Binding-site contacts:
Ligand atom C5 contacts residue ASN185 of chain 1.B at 3.7 Å.
Ligand atom O2 contacts residue GLY30 of chain 1.K at 4.2 Å.
Ligand atom C5 contacts residue THR187 of chain 1.B at 3.8 Å.
Ligand atom C4 contacts residue ASN185 of chain 1.B at 4.3 Å.
Ligand atom N2 contacts residue ASN185 of chain 1.B at 2.8 Å (h-bond).
Ligand atom C8 contacts residue LEU228 of chain 1.B at 3.8 Å (hydrophobic).
Ligand atom O7 contacts residue LEU228 of chain 1.B at 4.2 Å.
Ligand atom C7 contacts residue SER225 of chain 1.B at 4.0 Å.
Ligand atom N2 contacts residue SER225 of chain 1.B at 4.4 Å.
Ligand atom O7 contacts residue SER225 of chain 1.B at 3.0 Å (h-bond).
Ligand atom O5 contacts residue THR187 of chain 1.B at 3.8 Å.
Ligand atom C7 contacts residue ASN185 of chain 1.B at 3.4 Å.
Ligand atom O6 contacts residue PRO189 of chain 1.B at 4.2 Å.
Ligand atom C7 contacts residue LEU228 of chain 1.B at 4.3 Å (hydrophobic).
Ligand atom C8 contacts residue ASN185 of chain 1.B at 3.5 Å.
Ligand atom C8 contacts residue ILE223 of chain 1.B at 4.4 Å (hydrophobic).
Ligand atom O5 contacts residue ASN185 of chain 1.B at 2.4 Å (h-bond).
Ligand atom C1 contacts residue ASN185 of chain 1.B at 1.4 Å.
Ligand atom O7 contacts residue ASN185 of chain 1.B at 4.2 Å.
Ligand atom C8 contacts residue LEU297 of chain 1.B at 4.0 Å (hydrophobic).
Ligand atom C3 contacts residue ASN185 of chain 1.B at 3.8 Å.
Ligand atom C1 contacts residue THR187 of chain 1.B at 3.6 Å.
Ligand atom C2 contacts residue ASN185 of chain 1.B at 2.5 Å.

Sequence of chain 1.K:
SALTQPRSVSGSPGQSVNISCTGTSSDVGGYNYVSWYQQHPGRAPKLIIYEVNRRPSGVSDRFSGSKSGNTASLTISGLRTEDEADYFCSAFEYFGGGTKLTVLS

This small molecule binds to this protein.
Small molecule (SMILES): CC(=O)N[C@H]1[C@H](O[C@H]2[C@H](O)[C@@H](NC(C)=O)CO[C@@H]2CO)O[C@H](CO)[C@@H](O[C@@H]2O[C@H](CO)[C@@H](O)[C@H](O)[C@@H]2O)[C@@H]1O

Sequence of chain 1.B:
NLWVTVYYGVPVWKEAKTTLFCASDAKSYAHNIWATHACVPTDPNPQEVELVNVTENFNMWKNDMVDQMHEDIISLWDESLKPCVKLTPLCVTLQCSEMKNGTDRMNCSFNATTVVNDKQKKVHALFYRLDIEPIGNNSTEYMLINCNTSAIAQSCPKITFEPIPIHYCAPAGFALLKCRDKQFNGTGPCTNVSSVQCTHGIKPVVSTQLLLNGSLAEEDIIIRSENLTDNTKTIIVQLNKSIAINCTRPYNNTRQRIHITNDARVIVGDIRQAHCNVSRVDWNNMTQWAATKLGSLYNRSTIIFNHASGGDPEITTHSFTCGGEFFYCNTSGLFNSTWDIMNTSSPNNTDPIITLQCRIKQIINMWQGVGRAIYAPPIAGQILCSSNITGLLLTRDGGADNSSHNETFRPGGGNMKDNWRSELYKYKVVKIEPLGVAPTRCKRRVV